Sequence of chain 1.A:
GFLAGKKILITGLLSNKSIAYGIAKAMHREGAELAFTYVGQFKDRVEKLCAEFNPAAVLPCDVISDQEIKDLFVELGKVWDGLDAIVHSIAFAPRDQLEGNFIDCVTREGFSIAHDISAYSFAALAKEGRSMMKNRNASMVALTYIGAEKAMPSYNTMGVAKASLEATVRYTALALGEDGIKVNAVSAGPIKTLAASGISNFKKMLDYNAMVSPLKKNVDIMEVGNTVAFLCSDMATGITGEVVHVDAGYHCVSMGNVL

Binding-site contacts:
Ligand atom C16 contacts residue ALA112 of chain 1.C at 3.8 Å (hydrophobic).
Ligand atom N10 contacts residue TYR176 of chain 1.C at 3.8 Å.
Ligand atom N12 contacts residue TYR176 of chain 1.C at 2.8 Å (h-bond).
Ligand atom CL1 contacts residue TYR166 of chain 1.C at 3.6 Å.
Ligand atom CL8 contacts residue ILE220 of chain 1.C at 3.9 Å.
Ligand atom CL1 contacts residue MET226 of chain 1.C at 3.7 Å.
Ligand atom C11 contacts residue TYR176 of chain 1.C at 3.5 Å (hydrophobic).
Ligand atom C16 contacts residue PHE113 of chain 1.C at 3.5 Å (hydrophobic).
Ligand atom C3 contacts residue PHE223 of chain 1.C at 4.0 Å (hydrophobic).
Ligand atom CL8 contacts residue SER175 of chain 1.C at 3.8 Å.
Ligand atom C7 contacts residue TYR176 of chain 1.C at 3.5 Å (hydrophobic).
Ligand atom C16 contacts residue MET179 of chain 1.C at 4.0 Å (hydrophobic).
Ligand atom C13 contacts residue NAD1 of chain 1.U at 3.3 Å.
Ligand atom CL8 contacts residue TYR176 of chain 1.C at 3.7 Å.
Ligand atom CL1 contacts residue MET276 of chain 1.A at 3.8 Å.
Ligand atom C17 contacts residue ALA216 of chain 1.C at 3.7 Å (hydrophobic).
Ligand atom C14 contacts residue MET179 of chain 1.C at 4.0 Å (hydrophobic).
Ligand atom C4 contacts residue PHE223 of chain 1.C at 3.6 Å (hydrophobic).
Ligand atom C13 contacts residue TYR176 of chain 1.C at 3.5 Å (hydrophobic).
Ligand atom C18 contacts residue LEU119 of chain 1.C at 3.9 Å (hydrophobic).
Ligand atom C14 contacts residue NAD1 of chain 1.U at 3.5 Å.
Ligand atom C5 contacts residue PHE223 of chain 1.C at 3.7 Å (hydrophobic).
Ligand atom C11 contacts residue NAD1 of chain 1.U at 3.6 Å.
Ligand atom C6 contacts residue ILE220 of chain 1.C at 3.6 Å (hydrophobic).
Ligand atom C2 contacts residue MET226 of chain 1.C at 4.1 Å (hydrophobic).
Ligand atom C4 contacts residue NAD1 of chain 1.U at 3.7 Å.
Ligand atom C2 contacts residue TYR166 of chain 1.C at 3.8 Å (hydrophobic).
Ligand atom C9 contacts residue NAD1 of chain 1.U at 4.0 Å.
Ligand atom C19 contacts residue ALA216 of chain 1.C at 3.4 Å (hydrophobic).
Ligand atom C2 contacts residue TYR176 of chain 1.C at 4.0 Å (hydrophobic).
Ligand atom C14 contacts residue ALA112 of chain 1.C at 3.8 Å (hydrophobic).
Ligand atom C18 contacts residue ALA216 of chain 1.C at 3.3 Å (hydrophobic).
Ligand atom C20 contacts residue TYR176 of chain 1.C at 3.9 Å (hydrophobic).
Ligand atom C6 contacts residue TYR176 of chain 1.C at 3.8 Å (hydrophobic).
Ligand atom N12 contacts residue NAD1 of chain 1.U at 2.7 Å (h-bond).
Ligand atom N10 contacts residue NAD1 of chain 1.U at 4.1 Å.
Ligand atom C3 contacts residue TYR166 of chain 1.C at 3.2 Å (hydrophobic).
Ligand atom C14 contacts residue TYR176 of chain 1.C at 4.0 Å (hydrophobic).
Ligand atom C4 contacts residue TYR166 of chain 1.C at 4.0 Å (hydrophobic).
Ligand atom C16 contacts residue ALA114 of chain 1.C at 3.8 Å (hydrophobic).

The small molecule below binds the protein below.
Small molecule (SMILES): Cc1cc2ncn(Cc3ccc(Cl)c(Cl)c3)c2cc1C

Sequence of chain 1.C:
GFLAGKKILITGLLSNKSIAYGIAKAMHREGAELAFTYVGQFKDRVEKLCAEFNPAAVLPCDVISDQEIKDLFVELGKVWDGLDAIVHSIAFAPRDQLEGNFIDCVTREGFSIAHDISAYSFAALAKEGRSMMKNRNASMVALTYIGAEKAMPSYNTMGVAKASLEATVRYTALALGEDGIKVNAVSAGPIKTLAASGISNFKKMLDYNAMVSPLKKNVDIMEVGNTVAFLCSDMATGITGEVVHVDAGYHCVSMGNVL